Sequence of chain 1.SA:
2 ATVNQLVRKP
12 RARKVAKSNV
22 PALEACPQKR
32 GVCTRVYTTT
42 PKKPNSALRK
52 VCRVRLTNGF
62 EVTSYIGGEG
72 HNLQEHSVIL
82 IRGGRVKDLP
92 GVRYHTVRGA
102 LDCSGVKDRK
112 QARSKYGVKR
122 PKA

Binding-site contacts:
Ligand atom CB3 contacts residue THR41 of chain 1.SA at 3.8 Å.
Ligand atom OB3 contacts residue THR41 of chain 1.SA at 3.1 Å (h-bond).
Ligand atom CB4 contacts residue THR41 of chain 1.SA at 4.2 Å.
Ligand atom CB2 contacts residue THR41 of chain 1.SA at 3.5 Å.
Ligand atom OB2 contacts residue THR41 of chain 1.SA at 3.9 Å.

The small molecule below binds the protein below.
Small molecule (SMILES): CN[C@@H]1[C@@H](O[C@H]2O[C@H](CO)[C@@H](N)[C@H](O)[C@H]2O)O[C@H]2C[C@@H](N)[C@@H](O[C@H]3[C@H](O)[C@@H](O)[C@H](N)C[C@@H]3N)O[C@@H]2[C@@H]1O